Sequence of chain 1.A:
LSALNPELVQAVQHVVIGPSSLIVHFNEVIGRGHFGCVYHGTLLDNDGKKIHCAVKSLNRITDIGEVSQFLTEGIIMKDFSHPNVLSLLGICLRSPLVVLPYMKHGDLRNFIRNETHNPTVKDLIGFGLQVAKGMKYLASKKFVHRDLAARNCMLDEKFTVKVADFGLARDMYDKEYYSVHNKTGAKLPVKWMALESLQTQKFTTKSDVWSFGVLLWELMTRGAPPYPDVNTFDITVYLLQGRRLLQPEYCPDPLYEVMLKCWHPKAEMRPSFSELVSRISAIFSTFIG

The protein below binds the small molecule below.
Small molecule (SMILES): O=C1CCCO1

Binding-site contacts:
Ligand atom C contacts residue LEU171 of chain 1.A at 3.8 Å (hydrophobic).
Ligand atom C contacts residue LEU88 of chain 1.A at 4.0 Å (hydrophobic).
Ligand atom O contacts residue LEU88 of chain 1.A at 4.1 Å.
Ligand atom CG contacts residue LEU86 of chain 1.A at 3.6 Å (hydrophobic).
Ligand atom CB contacts residue LEU86 of chain 1.A at 3.2 Å (hydrophobic).
Ligand atom CG contacts residue SER87 of chain 1.A at 4.2 Å.
Ligand atom CG contacts residue LEU103 of chain 1.A at 3.8 Å (hydrophobic).
Ligand atom OD contacts residue LEU88 of chain 1.A at 4.2 Å.
Ligand atom O contacts residue MET77 of chain 1.A at 3.6 Å.
Ligand atom CB contacts residue PHE169 of chain 1.A at 3.4 Å (hydrophobic).
Ligand atom OD contacts residue LEU171 of chain 1.A at 4.5 Å.
Ligand atom O contacts residue ALA172 of chain 1.A at 3.8 Å.
Ligand atom C contacts residue PHE169 of chain 1.A at 3.5 Å (hydrophobic).
Ligand atom O contacts residue GLY170 of chain 1.A at 3.8 Å.
Ligand atom OD contacts residue LEU103 of chain 1.A at 3.5 Å.
Ligand atom O contacts residue LEU171 of chain 1.A at 2.9 Å (h-bond).
Ligand atom O contacts residue PHE169 of chain 1.A at 3.7 Å.
Ligand atom C contacts residue MET77 of chain 1.A at 4.2 Å (hydrophobic).
Ligand atom OD contacts residue ALA172 of chain 1.A at 3.4 Å.
Ligand atom CA contacts residue LEU88 of chain 1.A at 4.4 Å (hydrophobic).
Ligand atom CA contacts residue MET77 of chain 1.A at 4.0 Å (hydrophobic).
Ligand atom CG contacts residue PHE169 of chain 1.A at 4.0 Å (hydrophobic).
Ligand atom OD contacts residue PHE169 of chain 1.A at 3.8 Å.
Ligand atom CG contacts residue ALA172 of chain 1.A at 3.6 Å (hydrophobic).
Ligand atom CA contacts residue PHE169 of chain 1.A at 3.7 Å (hydrophobic).
Ligand atom C contacts residue ALA172 of chain 1.A at 4.1 Å (hydrophobic).
Ligand atom CA contacts residue LEU86 of chain 1.A at 3.9 Å (hydrophobic).